Binding-site contacts:
Ligand atom C2 contacts residue VAL21 of chain 1.A at 3.6 Å (hydrophobic).
Ligand atom O7 contacts residue ASN16 of chain 1.A at 4.3 Å.
Ligand atom C1 contacts residue VAL21 of chain 1.A at 3.7 Å (hydrophobic).
Ligand atom O7 contacts residue THR5 of chain 1.A at 3.9 Å.
Ligand atom C8 contacts residue VAL21 of chain 1.A at 3.7 Å (hydrophobic).
Ligand atom C1 contacts residue ASN16 of chain 1.A at 1.4 Å.
Ligand atom C8 contacts residue THR5 of chain 1.A at 3.5 Å.
Ligand atom C6 contacts residue GLY19 of chain 1.A at 3.8 Å.
Ligand atom C5 contacts residue ARG22 of chain 1.A at 4.2 Å.
Ligand atom C3 contacts residue VAL21 of chain 1.A at 3.8 Å (hydrophobic).
Ligand atom C5 contacts residue ASN16 of chain 1.A at 3.6 Å.
Ligand atom C8 contacts residue ARG22 of chain 1.A at 3.9 Å.
Ligand atom C3 contacts residue ARG22 of chain 1.A at 4.2 Å.
Ligand atom C8 contacts residue GLY19 of chain 1.A at 3.9 Å.
Ligand atom C8 contacts residue SER23 of chain 1.A at 4.0 Å.
Ligand atom N2 contacts residue THR5 of chain 1.A at 4.3 Å.
Ligand atom C3 contacts residue ASN16 of chain 1.A at 3.9 Å.
Ligand atom O7 contacts residue ARG22 of chain 1.A at 3.0 Å (salt-bridge).
Ligand atom N2 contacts residue ASN16 of chain 1.A at 3.0 Å (h-bond).
Ligand atom C7 contacts residue VAL21 of chain 1.A at 3.9 Å (hydrophobic).
Ligand atom C4 contacts residue ARG22 of chain 1.A at 4.5 Å.
Ligand atom C5 contacts residue GLY19 of chain 1.A at 3.5 Å.
Ligand atom C2 contacts residue ASN16 of chain 1.A at 2.5 Å.
Ligand atom N2 contacts residue VAL21 of chain 1.A at 3.0 Å (h-bond).
Ligand atom C7 contacts residue THR5 of chain 1.A at 3.7 Å.
Ligand atom C7 contacts residue ASN16 of chain 1.A at 3.9 Å.
Ligand atom C1 contacts residue GLY19 of chain 1.A at 4.2 Å.
Ligand atom C8 contacts residue PHE10 of chain 1.A at 3.9 Å (hydrophobic).
Ligand atom C4 contacts residue ASN16 of chain 1.A at 4.2 Å.
Ligand atom O5 contacts residue ASN16 of chain 1.A at 2.3 Å (h-bond).
Ligand atom C7 contacts residue GLY19 of chain 1.A at 4.3 Å.
Ligand atom O5 contacts residue GLY19 of chain 1.A at 3.7 Å.
Ligand atom C7 contacts residue ARG22 of chain 1.A at 3.8 Å.
Ligand atom O4 contacts residue ARG22 of chain 1.A at 4.2 Å.

Sequence of chain 1.A:
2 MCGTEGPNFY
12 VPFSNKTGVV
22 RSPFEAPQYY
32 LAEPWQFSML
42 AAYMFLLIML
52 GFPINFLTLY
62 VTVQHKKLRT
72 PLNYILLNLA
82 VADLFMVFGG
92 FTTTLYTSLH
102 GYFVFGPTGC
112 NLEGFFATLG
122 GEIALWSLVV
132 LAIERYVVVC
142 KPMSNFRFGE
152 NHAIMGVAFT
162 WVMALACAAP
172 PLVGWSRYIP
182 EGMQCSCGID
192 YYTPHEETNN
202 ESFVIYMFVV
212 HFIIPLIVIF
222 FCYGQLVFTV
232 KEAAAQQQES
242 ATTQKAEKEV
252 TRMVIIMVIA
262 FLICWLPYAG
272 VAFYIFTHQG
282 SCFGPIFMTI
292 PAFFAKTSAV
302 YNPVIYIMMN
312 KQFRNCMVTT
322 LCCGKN

A protein and the small-molecule ligand that binds it are described below.
Small molecule (SMILES): CC(=O)N[C@H]1[C@H](O[C@H]2[C@H](O)[C@@H](NC(C)=O)CO[C@@H]2CO)O[C@H](CO)[C@@H](O[C@@H]2O[C@H](CO[C@H]3O[C@H](CO)[C@@H](O)[C@H](O)[C@@H]3O)[C@@H](O)[C@H](O[C@H]3O[C@H](CO)[C@@H](O)[C@H](O)[C@@H]3O)[C@@H]2O)[C@@H]1O